Binding-site contacts:
Ligand atom C28 contacts residue ASP162 of chain 1.A at 3.7 Å.
Ligand atom C23 contacts residue MET100 of chain 1.A at 3.9 Å (hydrophobic).
Ligand atom N14 contacts residue LEU25 of chain 1.A at 3.8 Å.
Ligand atom C9 contacts residue GLY103 of chain 1.A at 3.9 Å.
Ligand atom C4 contacts residue GLY103 of chain 1.A at 3.9 Å.
Ligand atom C13 contacts residue GLY103 of chain 1.A at 3.6 Å.
Ligand atom C20 contacts residue LEU151 of chain 1.A at 3.6 Å (hydrophobic).
Ligand atom O24 contacts residue ALA50 of chain 1.A at 3.8 Å.
Ligand atom C12 contacts residue PRO101 of chain 1.A at 3.9 Å (hydrophobic).
Ligand atom C1 contacts residue GLU111 of chain 1.A at 3.5 Å.
Ligand atom C11 contacts residue MET100 of chain 1.A at 3.8 Å (hydrophobic).
Ligand atom C13 contacts residue PRO101 of chain 1.A at 3.3 Å (hydrophobic).
Ligand atom C12 contacts residue GLY103 of chain 1.A at 3.7 Å.
Ligand atom N21 contacts residue MET100 of chain 1.A at 3.9 Å.
Ligand atom C29 contacts residue ASP162 of chain 1.A at 3.4 Å.
Ligand atom C13 contacts residue LEU25 of chain 1.A at 3.7 Å (hydrophobic).
Ligand atom C4 contacts residue PRO101 of chain 1.A at 3.8 Å (hydrophobic).
Ligand atom O24 contacts residue GLN98 of chain 1.A at 3.9 Å.
Ligand atom N21 contacts residue LEU151 of chain 1.A at 3.8 Å.
Ligand atom C4 contacts residue PHE102 of chain 1.A at 3.7 Å (hydrophobic).
Ligand atom C18 contacts residue LEU151 of chain 1.A at 3.9 Å (hydrophobic).
Ligand atom C8 contacts residue GLY103 of chain 1.A at 3.9 Å.
Ligand atom C11 contacts residue GLY103 of chain 1.A at 3.7 Å.
Ligand atom N21 contacts residue GLN98 of chain 1.A at 3.2 Å (h-bond).
Ligand atom C28 contacts residue THR161 of chain 1.A at 3.8 Å.
Ligand atom C19 contacts residue LEU151 of chain 1.A at 3.7 Å (hydrophobic).
Ligand atom C20 contacts residue THR97 of chain 1.A at 3.5 Å.
Ligand atom C23 contacts residue ALA50 of chain 1.A at 3.6 Å (hydrophobic).
Ligand atom C20 contacts residue ALA50 of chain 1.A at 3.8 Å (hydrophobic).
Ligand atom O24 contacts residue MET100 of chain 1.A at 2.9 Å (h-bond).
Ligand atom C12 contacts residue LEU25 of chain 1.A at 3.7 Å (hydrophobic).
Ligand atom C12 contacts residue MET100 of chain 1.A at 3.1 Å (hydrophobic).
Ligand atom O24 contacts residue LEU99 of chain 1.A at 3.8 Å.
Ligand atom N14 contacts residue MET100 of chain 1.A at 3.7 Å.
Ligand atom C10 contacts residue GLY103 of chain 1.A at 3.7 Å.
Ligand atom N21 contacts residue ALA50 of chain 1.A at 3.3 Å.
Ligand atom C11 contacts residue LEU25 of chain 1.A at 3.9 Å (hydrophobic).
Ligand atom C29 contacts residue THR161 of chain 1.A at 3.8 Å.
Ligand atom C17 contacts residue LEU151 of chain 1.A at 3.9 Å (hydrophobic).
Ligand atom C29 contacts residue ASN149 of chain 1.A at 3.7 Å.

The protein below binds the small molecule below.
Small molecule (SMILES): COc1ccccc1Nc1cc[nH]c(=O)c1C(=O)Nc1ccc(N2CCN(C)CC2)cc1

Sequence of chain 1.A:
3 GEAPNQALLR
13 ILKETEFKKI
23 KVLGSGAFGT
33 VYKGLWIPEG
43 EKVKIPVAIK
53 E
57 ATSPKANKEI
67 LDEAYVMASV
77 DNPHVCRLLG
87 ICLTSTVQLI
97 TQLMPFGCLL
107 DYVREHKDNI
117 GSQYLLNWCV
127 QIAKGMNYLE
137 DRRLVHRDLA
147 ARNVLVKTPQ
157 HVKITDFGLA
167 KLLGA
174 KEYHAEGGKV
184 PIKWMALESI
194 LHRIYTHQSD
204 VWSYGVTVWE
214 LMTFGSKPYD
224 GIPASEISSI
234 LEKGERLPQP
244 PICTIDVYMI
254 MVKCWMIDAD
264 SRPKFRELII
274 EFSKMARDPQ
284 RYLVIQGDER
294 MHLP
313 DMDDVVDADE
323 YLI